The small molecule below binds the protein below.
Small molecule (SMILES): CC(C)C12C3C4C5(C)C6C1[Ru]463521[NH2+]CC[NH2+]1

Binding-site contacts:
Ligand atom C7A contacts residue GLU65 of chain 1.G at 3.8 Å.
Ligand atom C9A contacts residue TYR58 of chain 1.G at 4.4 Å (hydrophobic).
Ligand atom N1B contacts residue GLU65 of chain 1.G at 3.0 Å (salt-bridge).
Ligand atom C9A contacts residue ALA61 of chain 1.G at 3.8 Å (hydrophobic).
Ligand atom C7A contacts residue GLU62 of chain 1.G at 3.6 Å.
Ligand atom C2A contacts residue GLU65 of chain 1.G at 4.3 Å.
Ligand atom RU1 contacts residue GLU65 of chain 1.G at 2.6 Å.
Ligand atom N4B contacts residue GLU65 of chain 1.G at 2.7 Å (salt-bridge).
Ligand atom C9A contacts residue GLU62 of chain 1.G at 4.3 Å.
Ligand atom C5A contacts residue GLU65 of chain 1.G at 4.2 Å.
Ligand atom C6A contacts residue GLU65 of chain 1.G at 3.7 Å.
Ligand atom C3B contacts residue GLU65 of chain 1.G at 3.4 Å.
Ligand atom C2B contacts residue GLU65 of chain 1.G at 3.1 Å.
Ligand atom C6A contacts residue GLU62 of chain 1.G at 3.6 Å.

Sequence of chain 1.G:
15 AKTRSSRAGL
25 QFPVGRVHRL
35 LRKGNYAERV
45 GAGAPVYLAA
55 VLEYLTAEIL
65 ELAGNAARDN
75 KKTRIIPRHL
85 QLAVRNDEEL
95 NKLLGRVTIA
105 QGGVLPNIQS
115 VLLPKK